Binding-site contacts:
Ligand atom C1 contacts residue LYS9 of chain 1.A at 3.9 Å.
Ligand atom C2 contacts residue LEU60 of chain 1.A at 3.9 Å (hydrophobic).
Ligand atom C4 contacts residue ASP58 of chain 1.A at 3.5 Å.
Ligand atom C11 contacts residue GLN74 of chain 1.A at 4.0 Å.
Ligand atom O15 contacts residue GLN74 of chain 1.A at 3.8 Å.
Ligand atom C1 contacts residue LEU10 of chain 1.A at 3.9 Å (hydrophobic).
Ligand atom C8 contacts residue THR78 of chain 1.A at 4.4 Å.
Ligand atom C2 contacts residue GLY79 of chain 1.A at 4.3 Å.
Ligand atom C3 contacts residue LYS9 of chain 1.A at 4.3 Å.
Ligand atom O15 contacts residue THR78 of chain 1.A at 3.8 Å.
Ligand atom C6 contacts residue THR78 of chain 1.A at 3.6 Å.
Ligand atom C3 contacts residue LEU60 of chain 1.A at 4.1 Å (hydrophobic).
Ligand atom O7 contacts residue LEU60 of chain 1.A at 4.0 Å.
Ligand atom C3 contacts residue THR78 of chain 1.A at 3.7 Å.
Ligand atom C2 contacts residue ASP58 of chain 1.A at 4.2 Å.
Ligand atom C11 contacts residue TYR75 of chain 1.A at 3.7 Å (hydrophobic).
Ligand atom O7 contacts residue TYR75 of chain 1.A at 3.7 Å.
Ligand atom C1 contacts residue ASP58 of chain 1.A at 3.4 Å.
Ligand atom N12 contacts residue GLN74 of chain 1.A at 3.7 Å.
Ligand atom C3 contacts residue TYR75 of chain 1.A at 4.2 Å (hydrophobic).
Ligand atom C11 contacts residue THR78 of chain 1.A at 3.8 Å.
Ligand atom C2 contacts residue LYS9 of chain 1.A at 3.5 Å.
Ligand atom C6 contacts residue LEU60 of chain 1.A at 4.0 Å (hydrophobic).
Ligand atom C20 contacts residue MET71 of chain 1.A at 4.5 Å (hydrophobic).
Ligand atom C13 contacts residue GLN74 of chain 1.A at 4.0 Å.
Ligand atom C8 contacts residue TYR75 of chain 1.A at 3.9 Å (hydrophobic).
Ligand atom C2 contacts residue VAL11 of chain 1.A at 3.8 Å (hydrophobic).
Ligand atom C4 contacts residue LEU60 of chain 1.A at 4.0 Å (hydrophobic).
Ligand atom C2 contacts residue LEU10 of chain 1.A at 3.7 Å (hydrophobic).
Ligand atom C3 contacts residue VAL11 of chain 1.A at 3.8 Å (hydrophobic).
Ligand atom N12 contacts residue MET71 of chain 1.A at 4.0 Å.
Ligand atom C16 contacts residue GLN74 of chain 1.A at 4.3 Å.
Ligand atom C5 contacts residue LEU60 of chain 1.A at 4.2 Å (hydrophobic).
Ligand atom C5 contacts residue THR78 of chain 1.A at 4.4 Å.
Ligand atom C3 contacts residue GLY79 of chain 1.A at 4.0 Å.
Ligand atom C8 contacts residue LEU60 of chain 1.A at 4.0 Å (hydrophobic).
Ligand atom C14 contacts residue GLN74 of chain 1.A at 4.4 Å.
Ligand atom O10 contacts residue LEU60 of chain 1.A at 4.4 Å.
Ligand atom O7 contacts residue THR78 of chain 1.A at 3.4 Å.
Ligand atom C1 contacts residue LEU60 of chain 1.A at 3.9 Å (hydrophobic).

Sequence of chain 1.A:
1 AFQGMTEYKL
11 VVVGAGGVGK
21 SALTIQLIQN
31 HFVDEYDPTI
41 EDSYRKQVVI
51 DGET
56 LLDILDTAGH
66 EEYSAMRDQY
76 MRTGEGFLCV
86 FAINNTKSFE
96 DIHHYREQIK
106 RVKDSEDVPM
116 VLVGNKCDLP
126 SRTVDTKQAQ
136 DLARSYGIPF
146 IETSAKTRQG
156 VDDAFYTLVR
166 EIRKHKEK

A small-molecule ligand and the protein it binds are described below.
Small molecule (SMILES): C[NH+](C)CCOc1ccc(C(=O)NC[C@@H]2COc3ccccc3O2)cc1